Sequence of chain 1.A:
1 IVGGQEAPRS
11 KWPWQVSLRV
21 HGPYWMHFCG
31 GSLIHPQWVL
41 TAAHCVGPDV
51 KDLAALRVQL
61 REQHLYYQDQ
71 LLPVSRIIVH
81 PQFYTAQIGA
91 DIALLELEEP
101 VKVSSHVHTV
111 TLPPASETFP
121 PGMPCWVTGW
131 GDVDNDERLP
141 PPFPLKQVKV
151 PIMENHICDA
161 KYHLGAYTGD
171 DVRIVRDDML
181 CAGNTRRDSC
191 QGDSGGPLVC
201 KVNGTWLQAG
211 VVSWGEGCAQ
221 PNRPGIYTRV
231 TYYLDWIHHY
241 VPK

Binding-site contacts:
Ligand atom C24 contacts residue GLU216 of chain 1.A at 3.4 Å.
Ligand atom C5 contacts residue CYS190 of chain 1.A at 3.8 Å (hydrophobic).
Ligand atom O61 contacts residue GLY215 of chain 1.A at 3.6 Å.
Ligand atom C1 contacts residue TRP214 of chain 1.A at 3.6 Å (hydrophobic).
Ligand atom C21 contacts residue TRP214 of chain 1.A at 3.8 Å (hydrophobic).
Ligand atom O61 contacts residue GLY217 of chain 1.A at 3.1 Å (h-bond).
Ligand atom O35 contacts residue GLU216 of chain 1.A at 3.4 Å.
Ligand atom C25 contacts residue ASP49 of chain 1.C at 3.6 Å.
Ligand atom C30 contacts residue GLY225 of chain 1.A at 3.7 Å.
Ligand atom C27 contacts residue ILE174 of chain 1.A at 3.8 Å (hydrophobic).
Ligand atom C4 contacts residue CYS190 of chain 1.A at 3.4 Å (hydrophobic).
Ligand atom C26 contacts residue TYR162 of chain 1.A at 3.2 Å (hydrophobic).
Ligand atom N64 contacts residue ASP188 of chain 1.A at 2.8 Å (salt-bridge).
Ligand atom C25 contacts residue ARG223 of chain 1.A at 3.7 Å.
Ligand atom O13 contacts residue SER194 of chain 1.A at 3.6 Å.
Ligand atom O13 contacts residue GLN191 of chain 1.A at 3.6 Å.
Ligand atom C5 contacts residue SER189 of chain 1.A at 3.4 Å.
Ligand atom N22 contacts residue GLY215 of chain 1.A at 3.6 Å (h-bond).
Ligand atom C5 contacts residue VAL212 of chain 1.A at 3.8 Å (hydrophobic).
Ligand atom C19 contacts residue GLN87 of chain 1.A at 3.8 Å.
Ligand atom C15 contacts residue GLY215 of chain 1.A at 3.2 Å.
Ligand atom C4 contacts residue GLN191 of chain 1.A at 3.7 Å.
Ligand atom N64 contacts residue GLY217 of chain 1.A at 3.1 Å (h-bond).
Ligand atom C11 contacts residue GLY215 of chain 1.A at 3.6 Å.
Ligand atom C30 contacts residue SER189 of chain 1.A at 3.4 Å.
Ligand atom C4 contacts residue SER194 of chain 1.A at 3.7 Å.
Ligand atom C1 contacts residue GLY215 of chain 1.A at 3.6 Å.
Ligand atom C30 contacts residue ASP188 of chain 1.A at 3.7 Å.
Ligand atom C30 contacts residue TRP214 of chain 1.A at 3.4 Å (hydrophobic).
Ligand atom C10 contacts residue GLY215 of chain 1.A at 3.4 Å.
Ligand atom C28 contacts residue TYR84 of chain 1.C at 3.8 Å (hydrophobic).
Ligand atom C6 contacts residue TRP214 of chain 1.A at 3.7 Å (hydrophobic).
Ligand atom C1 contacts residue GLY217 of chain 1.A at 3.5 Å.
Ligand atom C32 contacts residue GLY215 of chain 1.A at 3.1 Å.
Ligand atom C3 contacts residue GLN191 of chain 1.A at 3.7 Å.
Ligand atom C25 contacts residue TYR162 of chain 1.A at 3.4 Å (hydrophobic).
Ligand atom O35 contacts residue GLY215 of chain 1.A at 3.0 Å (h-bond).
Ligand atom N64 contacts residue SER189 of chain 1.A at 2.8 Å (h-bond).
Ligand atom C24 contacts residue ARG223 of chain 1.A at 3.8 Å.
Ligand atom C27 contacts residue TYR84 of chain 1.C at 3.8 Å (hydrophobic).

The protein below binds the small molecule below.
Small molecule (SMILES): NCc1ccc2c(c1)C1(CCN(C(=O)c3ccc(C#Cc4ccccc4)o3)CC1)CO2

Sequence of chain 1.C:
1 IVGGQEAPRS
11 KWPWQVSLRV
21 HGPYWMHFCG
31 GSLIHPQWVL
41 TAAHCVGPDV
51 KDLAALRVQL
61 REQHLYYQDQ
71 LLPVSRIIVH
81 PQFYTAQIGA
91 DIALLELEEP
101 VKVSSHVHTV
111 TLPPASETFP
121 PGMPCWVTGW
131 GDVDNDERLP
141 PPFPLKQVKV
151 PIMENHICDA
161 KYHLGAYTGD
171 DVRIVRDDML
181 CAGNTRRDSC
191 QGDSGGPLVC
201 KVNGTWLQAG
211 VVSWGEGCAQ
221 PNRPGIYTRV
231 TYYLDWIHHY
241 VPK